Sequence of chain 1.H:
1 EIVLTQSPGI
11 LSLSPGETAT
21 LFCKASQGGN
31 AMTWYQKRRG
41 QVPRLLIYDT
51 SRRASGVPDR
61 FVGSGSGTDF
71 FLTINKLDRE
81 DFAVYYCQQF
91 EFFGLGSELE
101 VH

The small molecule below binds the protein below.
Small molecule (SMILES): CC(=O)N[C@H]1[C@H](O[C@H]2[C@H](O)[C@@H](NC(C)=O)CO[C@@H]2CO)O[C@H](CO)[C@@H](O[C@@H]2O[C@H](CO[C@H]3O[C@H](CO)[C@@H](O)[C@H](O)[C@@H]3O)[C@@H](O)[C@H](O[C@H]3O[C@H](CO)[C@@H](O)[C@H](O)[C@@H]3O)[C@@H]2O)[C@@H]1O

Sequence of chain 1.B:
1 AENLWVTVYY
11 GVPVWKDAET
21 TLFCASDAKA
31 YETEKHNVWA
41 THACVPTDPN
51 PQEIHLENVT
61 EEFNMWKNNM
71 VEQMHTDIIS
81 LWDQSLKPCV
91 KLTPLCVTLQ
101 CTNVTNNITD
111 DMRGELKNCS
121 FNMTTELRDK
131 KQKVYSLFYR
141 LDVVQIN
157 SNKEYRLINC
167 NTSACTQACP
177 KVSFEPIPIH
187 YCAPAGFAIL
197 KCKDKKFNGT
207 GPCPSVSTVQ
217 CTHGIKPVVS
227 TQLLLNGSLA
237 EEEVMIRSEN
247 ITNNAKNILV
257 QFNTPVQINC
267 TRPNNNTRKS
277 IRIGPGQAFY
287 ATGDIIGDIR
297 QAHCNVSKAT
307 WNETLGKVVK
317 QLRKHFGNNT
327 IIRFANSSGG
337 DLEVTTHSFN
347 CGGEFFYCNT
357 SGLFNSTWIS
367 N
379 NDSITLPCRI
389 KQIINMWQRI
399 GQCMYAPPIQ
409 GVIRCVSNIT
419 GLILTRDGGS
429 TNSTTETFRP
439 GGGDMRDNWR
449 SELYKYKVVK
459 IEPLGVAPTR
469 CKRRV

Binding-site contacts:
Ligand atom O7 contacts residue ASN246 of chain 1.B at 3.3 Å (h-bond).
Ligand atom O6 contacts residue ASP49 of chain 1.H at 2.8 Å (salt-bridge).
Ligand atom C8 contacts residue PHE90 of chain 1.H at 3.5 Å (hydrophobic).
Ligand atom O7 contacts residue ASN30 of chain 1.H at 3.9 Å.
Ligand atom C8 contacts residue THR206 of chain 1.B at 3.7 Å.
Ligand atom C6 contacts residue ASP49 of chain 1.H at 4.0 Å.
Ligand atom O3 contacts residue ASP49 of chain 1.H at 4.3 Å.
Ligand atom C7 contacts residue ALA31 of chain 1.H at 4.4 Å (hydrophobic).
Ligand atom N2 contacts residue ASN246 of chain 1.B at 3.0 Å (h-bond).
Ligand atom O5 contacts residue ASN246 of chain 1.B at 2.2 Å (h-bond).
Ligand atom O7 contacts residue ALA31 of chain 1.H at 4.1 Å.
Ligand atom C8 contacts residue ASN64 of chain 1.B at 4.2 Å.
Ligand atom C7 contacts residue PHE90 of chain 1.H at 3.7 Å (hydrophobic).
Ligand atom C8 contacts residue ASN246 of chain 1.B at 3.8 Å.
Ligand atom O6 contacts residue SER51 of chain 1.H at 3.4 Å.
Ligand atom C2 contacts residue ASN246 of chain 1.B at 2.5 Å.
Ligand atom C7 contacts residue ASN246 of chain 1.B at 3.3 Å.
Ligand atom O7 contacts residue PHE90 of chain 1.H at 3.3 Å.
Ligand atom C4 contacts residue ASN246 of chain 1.B at 4.2 Å.
Ligand atom O2 contacts residue SER51 of chain 1.H at 4.2 Å.
Ligand atom O6 contacts residue ASP49 of chain 1.H at 4.0 Å.
Ligand atom C8 contacts residue ALA31 of chain 1.H at 4.1 Å (hydrophobic).
Ligand atom C6 contacts residue THR50 of chain 1.H at 4.5 Å.
Ligand atom C3 contacts residue ASN246 of chain 1.B at 3.8 Å.
Ligand atom C5 contacts residue ASN246 of chain 1.B at 3.5 Å.
Ligand atom O6 contacts residue ASN246 of chain 1.B at 4.3 Å.
Ligand atom O5 contacts residue SER51 of chain 1.H at 4.2 Å.
Ligand atom O4 contacts residue ARG52 of chain 1.H at 4.5 Å.
Ligand atom O6 contacts residue THR50 of chain 1.H at 3.6 Å.
Ligand atom C1 contacts residue ASN246 of chain 1.B at 1.4 Å.